The small molecule below binds the protein below.
Small molecule (SMILES): CC(=O)N[C@@H]1[C@@H](O)[C@H](O)[C@@H](CO)O[C@H]1O

Binding-site contacts:
Ligand atom C8 contacts residue THR109 of chain 1.B at 4.1 Å.
Ligand atom C8 contacts residue ASN110 of chain 1.B at 4.3 Å.
Ligand atom C7 contacts residue GLY33 of chain 1.B at 3.9 Å.
Ligand atom C3 contacts residue ASN110 of chain 1.B at 3.8 Å.
Ligand atom O5 contacts residue ASN110 of chain 1.B at 2.4 Å (h-bond).
Ligand atom N2 contacts residue GLY33 of chain 1.B at 3.6 Å (h-bond).
Ligand atom C2 contacts residue ASN110 of chain 1.B at 2.5 Å.
Ligand atom C1 contacts residue ASN110 of chain 1.B at 1.4 Å.
Ligand atom N2 contacts residue ASN110 of chain 1.B at 2.9 Å (h-bond).
Ligand atom O7 contacts residue ASN110 of chain 1.B at 3.8 Å.
Ligand atom C8 contacts residue GLY33 of chain 1.B at 3.2 Å.
Ligand atom C7 contacts residue ASN110 of chain 1.B at 3.4 Å.
Ligand atom C5 contacts residue ASN110 of chain 1.B at 3.7 Å.
Ligand atom C4 contacts residue ASN110 of chain 1.B at 4.2 Å.

Sequence of chain 1.B:
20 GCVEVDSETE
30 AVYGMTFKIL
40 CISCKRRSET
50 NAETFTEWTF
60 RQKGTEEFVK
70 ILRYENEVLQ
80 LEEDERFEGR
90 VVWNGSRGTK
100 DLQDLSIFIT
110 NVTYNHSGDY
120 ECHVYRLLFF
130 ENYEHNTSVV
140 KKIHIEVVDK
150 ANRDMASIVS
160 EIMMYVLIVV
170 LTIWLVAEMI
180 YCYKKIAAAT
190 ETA